The protein below binds the small molecule below.
Small molecule (SMILES): Cc1nnc2c(N)cc(C(=O)N3[C@H]4Cc5ccccc5[C@@H]3CNC4=O)cn12

Sequence of chain 1.A:
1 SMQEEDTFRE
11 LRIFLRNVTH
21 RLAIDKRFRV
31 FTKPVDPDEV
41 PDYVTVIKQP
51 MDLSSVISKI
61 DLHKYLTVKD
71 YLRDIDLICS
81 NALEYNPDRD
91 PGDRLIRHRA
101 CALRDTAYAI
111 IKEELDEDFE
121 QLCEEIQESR

Binding-site contacts:
Ligand atom C13 contacts residue ARG29 of chain 1.A at 3.6 Å.
Ligand atom O contacts residue VAL30 of chain 1.A at 3.5 Å.
Ligand atom C12 contacts residue LYS33 of chain 1.A at 3.8 Å.
Ligand atom C10 contacts residue VAL30 of chain 1.A at 3.5 Å (hydrophobic).
Ligand atom N1 contacts residue ASN86 of chain 1.A at 3.0 Å (h-bond).
Ligand atom C contacts residue VAL35 of chain 1.A at 3.6 Å (hydrophobic).
Ligand atom C2 contacts residue ILE96 of chain 1.A at 3.4 Å (hydrophobic).
Ligand atom N2 contacts residue ILE96 of chain 1.A at 3.3 Å.
Ligand atom O1 contacts residue VAL35 of chain 1.A at 3.6 Å.
Ligand atom N2 contacts residue VAL35 of chain 1.A at 3.9 Å.
Ligand atom C15 contacts residue VAL30 of chain 1.A at 3.9 Å (hydrophobic).
Ligand atom C9 contacts residue VAL35 of chain 1.A at 4.0 Å (hydrophobic).
Ligand atom N3 contacts residue ASN86 of chain 1.A at 3.0 Å (h-bond).
Ligand atom N1 contacts residue TYR85 of chain 1.A at 3.7 Å.
Ligand atom C1 contacts residue ILE96 of chain 1.A at 3.5 Å (hydrophobic).
Ligand atom C17 contacts residue GLU39 of chain 1.A at 3.5 Å.
Ligand atom N contacts residue ASN86 of chain 1.A at 3.6 Å (h-bond).
Ligand atom N1 contacts residue ILE96 of chain 1.A at 3.7 Å.
Ligand atom C12 contacts residue ARG29 of chain 1.A at 3.4 Å.
Ligand atom C7 contacts residue VAL30 of chain 1.A at 3.8 Å (hydrophobic).
Ligand atom C6 contacts residue ILE96 of chain 1.A at 4.0 Å (hydrophobic).
Ligand atom C contacts residue PHE31 of chain 1.A at 3.6 Å (hydrophobic).
Ligand atom C16 contacts residue VAL30 of chain 1.A at 3.8 Å (hydrophobic).
Ligand atom N4 contacts residue VAL30 of chain 1.A at 4.0 Å.
Ligand atom C1 contacts residue VAL35 of chain 1.A at 3.7 Å (hydrophobic).
Ligand atom C contacts residue VAL30 of chain 1.A at 3.6 Å (hydrophobic).
Ligand atom C3 contacts residue ILE96 of chain 1.A at 3.7 Å (hydrophobic).
Ligand atom C11 contacts residue LYS33 of chain 1.A at 3.7 Å.
Ligand atom N5 contacts residue GLU39 of chain 1.A at 3.0 Å (salt-bridge).
Ligand atom C12 contacts residue THR32 of chain 1.A at 3.7 Å.
Ligand atom C18 contacts residue ASP36 of chain 1.A at 3.9 Å.
Ligand atom C11 contacts residue VAL30 of chain 1.A at 3.5 Å (hydrophobic).
Ligand atom C9 contacts residue VAL30 of chain 1.A at 3.4 Å (hydrophobic).
Ligand atom O1 contacts residue ASP36 of chain 1.A at 2.7 Å (salt-bridge).
Ligand atom C14 contacts residue ARG29 of chain 1.A at 3.5 Å.
Ligand atom O1 contacts residue VAL40 of chain 1.A at 3.8 Å.
Ligand atom C6 contacts residue ASN86 of chain 1.A at 3.9 Å.
Ligand atom C3 contacts residue VAL30 of chain 1.A at 3.9 Å (hydrophobic).
Ligand atom N3 contacts residue TYR85 of chain 1.A at 3.6 Å.
Ligand atom N contacts residue ILE96 of chain 1.A at 3.8 Å.